Sequence of chain 1.V:
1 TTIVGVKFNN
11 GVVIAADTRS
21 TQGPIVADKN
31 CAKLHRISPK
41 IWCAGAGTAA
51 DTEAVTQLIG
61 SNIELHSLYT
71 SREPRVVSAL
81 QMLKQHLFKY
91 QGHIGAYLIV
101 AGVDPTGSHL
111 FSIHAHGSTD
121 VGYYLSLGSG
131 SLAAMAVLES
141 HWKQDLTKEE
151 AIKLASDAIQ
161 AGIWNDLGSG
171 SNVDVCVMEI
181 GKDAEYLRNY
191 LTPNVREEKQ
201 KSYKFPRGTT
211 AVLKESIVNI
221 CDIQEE

The protein below binds the small molecule below.
Small molecule (SMILES): CC(C)C[C@H](NC(=O)[C@H](Cc1ccccc1)NC(=O)c1cnccn1)B(O)O

Binding-site contacts:
Ligand atom N1 contacts residue CYS129 of chain 1.W at 3.8 Å.
Ligand atom C3 contacts residue THR21 of chain 1.V at 3.9 Å.
Ligand atom O27 contacts residue THR1 of chain 1.V at 2.4 Å (h-bond).
Ligand atom C22 contacts residue LYS33 of chain 1.V at 3.8 Å.
Ligand atom C21 contacts residue GLY47 of chain 1.V at 3.9 Å.
Ligand atom C6 contacts residue CYS129 of chain 1.W at 3.7 Å (hydrophobic).
Ligand atom C10 contacts residue THR21 of chain 1.V at 3.8 Å.
Ligand atom C21 contacts residue THR1 of chain 1.V at 2.4 Å.
Ligand atom C18 contacts residue GLY47 of chain 1.V at 3.6 Å.
Ligand atom C6 contacts residue ASP125 of chain 1.W at 3.9 Å.
Ligand atom O27 contacts residue GLY47 of chain 1.V at 2.9 Å (h-bond).
Ligand atom C13 contacts residue THR21 of chain 1.V at 3.8 Å.
Ligand atom N4 contacts residue GLN22 of chain 1.V at 3.4 Å (h-bond).
Ligand atom C22 contacts residue THR1 of chain 1.V at 2.7 Å.
Ligand atom N20 contacts residue THR1 of chain 1.V at 3.7 Å.
Ligand atom C25 contacts residue ALA49 of chain 1.V at 3.8 Å (hydrophobic).
Ligand atom C16 contacts residue THR48 of chain 1.V at 3.9 Å.
Ligand atom O8 contacts residue ALA49 of chain 1.V at 3.1 Å (h-bond).
Ligand atom C24 contacts residue THR52 of chain 1.V at 3.6 Å.
Ligand atom O28 contacts residue THR1 of chain 1.V at 2.3 Å (h-bond).
Ligand atom N1 contacts residue ALA49 of chain 1.V at 3.8 Å.
Ligand atom N20 contacts residue GLY47 of chain 1.V at 2.9 Å (h-bond).
Ligand atom C24 contacts residue GLY47 of chain 1.V at 3.7 Å.
Ligand atom N9 contacts residue THR21 of chain 1.V at 3.2 Å (h-bond).
Ligand atom O8 contacts residue THR48 of chain 1.V at 3.9 Å.
Ligand atom C10 contacts residue GLY47 of chain 1.V at 3.4 Å.
Ligand atom O19 contacts residue THR21 of chain 1.V at 3.0 Å (h-bond).
Ligand atom O19 contacts residue SER20 of chain 1.V at 3.3 Å (h-bond).
Ligand atom C17 contacts residue GLY47 of chain 1.V at 3.8 Å.
Ligand atom C25 contacts residue CYS31 of chain 1.V at 3.9 Å (hydrophobic).
Ligand atom C3 contacts residue GLN22 of chain 1.V at 3.4 Å.
Ligand atom C23 contacts residue GLY47 of chain 1.V at 3.8 Å.
Ligand atom C24 contacts residue ALA49 of chain 1.V at 3.5 Å (hydrophobic).
Ligand atom C23 contacts residue ALA49 of chain 1.V at 3.9 Å (hydrophobic).
Ligand atom C5 contacts residue ASP125 of chain 1.W at 3.7 Å.
Ligand atom C11 contacts residue THR21 of chain 1.V at 3.5 Å.
Ligand atom B26 contacts residue THR1 of chain 1.V at 1.4 Å.
Ligand atom C7 contacts residue ALA49 of chain 1.V at 4.0 Å (hydrophobic).
Ligand atom O27 contacts residue ALA46 of chain 1.V at 3.7 Å.
Ligand atom C24 contacts residue GLY45 of chain 1.V at 3.6 Å.

Sequence of chain 1.W:
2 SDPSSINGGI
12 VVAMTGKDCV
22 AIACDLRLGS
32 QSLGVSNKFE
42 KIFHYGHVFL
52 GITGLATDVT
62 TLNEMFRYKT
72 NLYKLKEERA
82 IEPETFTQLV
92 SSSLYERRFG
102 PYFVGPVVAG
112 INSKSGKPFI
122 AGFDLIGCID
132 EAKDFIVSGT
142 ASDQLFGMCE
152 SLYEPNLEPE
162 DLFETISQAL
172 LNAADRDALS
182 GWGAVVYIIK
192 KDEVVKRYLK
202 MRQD